Binding-site contacts:
Ligand atom O contacts residue PHE61 of chain 2.A at 3.9 Å.
Ligand atom O contacts residue TYR65 of chain 2.A at 3.8 Å.
Ligand atom O contacts residue ILE68 of chain 2.A at 3.7 Å.
Ligand atom O contacts residue GLY1 of chain 2.L at 4.1 Å.
Ligand atom CA contacts residue ILE68 of chain 2.A at 4.4 Å (hydrophobic).
Ligand atom OXT contacts residue GLY1 of chain 2.L at 2.6 Å (h-bond).
Ligand atom N contacts residue TYR65 of chain 2.A at 4.4 Å.
Ligand atom C contacts residue PHE61 of chain 2.A at 4.0 Å (hydrophobic).
Ligand atom C contacts residue ILE68 of chain 2.A at 4.2 Å (hydrophobic).
Ligand atom C contacts residue GLY1 of chain 2.L at 3.8 Å.
Ligand atom O contacts residue LEU64 of chain 2.A at 4.0 Å.
Ligand atom N contacts residue SER20 of chain 2.A at 3.8 Å.
Ligand atom OXT contacts residue PHE61 of chain 2.A at 3.7 Å.

This small molecule binds to this protein.
Small molecule (SMILES): NCC(=O)O

Sequence of chain 2.A:
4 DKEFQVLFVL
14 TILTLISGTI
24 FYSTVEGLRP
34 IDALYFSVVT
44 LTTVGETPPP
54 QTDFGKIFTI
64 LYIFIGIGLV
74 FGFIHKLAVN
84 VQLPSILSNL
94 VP